A protein and the small-molecule ligand that binds it are described below.
Small molecule (SMILES): CC(=O)O[C@H]1C(=O)[C@@]2(C)[C@H]([C@H](OC(=O)c3ccccc3)[C@]3(O)C[C@H](OC(=O)[C@H](O)[C@@H](NC(=O)c4ccccc4)c4ccccc4)C(C)=C1C3(C)C)[C@]1(OC(C)=O)CO[C@@H]1C[C@@H]2O

Binding-site contacts:
Ligand atom C15 contacts residue THR274 of chain 26.D at 3.8 Å.
Ligand atom C09 contacts residue HIS227 of chain 26.D at 3.6 Å.
Ligand atom C42 contacts residue GLU27 of chain 26.D at 3.4 Å.
Ligand atom C40 contacts residue VAL23 of chain 26.D at 3.7 Å (hydrophobic).
Ligand atom C06 contacts residue HIS227 of chain 26.D at 2.2 Å.
Ligand atom C36 contacts residue HIS227 of chain 26.D at 3.4 Å.
Ligand atom O13 contacts residue PRO358 of chain 26.D at 3.2 Å.
Ligand atom C15 contacts residue PRO272 of chain 26.D at 3.3 Å (hydrophobic).
Ligand atom O06 contacts residue PRO272 of chain 26.D at 3.7 Å.
Ligand atom C47 contacts residue ARG276 of chain 26.D at 3.5 Å.
Ligand atom O06 contacts residue LEU273 of chain 26.D at 3.0 Å.
Ligand atom C33 contacts residue GLU22 of chain 26.D at 3.7 Å.
Ligand atom O01 contacts residue ARG276 of chain 26.D at 3.7 Å.
Ligand atom C42 contacts residue VAL23 of chain 26.D at 3.2 Å (hydrophobic).
Ligand atom O06 contacts residue THR274 of chain 26.D at 2.9 Å (h-bond).
Ligand atom C19 contacts residue THR274 of chain 26.D at 3.2 Å.
Ligand atom O14 contacts residue HIS227 of chain 26.D at 2.3 Å (h-bond).
Ligand atom C41 contacts residue GLU27 of chain 26.D at 3.3 Å.
Ligand atom C39 contacts residue ALA231 of chain 26.D at 3.7 Å (hydrophobic).
Ligand atom C07 contacts residue HIS227 of chain 26.D at 2.4 Å.
Ligand atom O13 contacts residue ARG359 of chain 26.D at 3.3 Å (salt-bridge).
Ligand atom C14 contacts residue LEU215 of chain 26.D at 3.3 Å (hydrophobic).
Ligand atom C41 contacts residue VAL23 of chain 26.D at 2.8 Å (hydrophobic).
Ligand atom C15 contacts residue LEU273 of chain 26.D at 3.7 Å (hydrophobic).
Ligand atom C07 contacts residue ASP224 of chain 26.D at 3.6 Å.
Ligand atom C04 contacts residue HIS227 of chain 26.D at 3.5 Å.
Ligand atom O12 contacts residue GLY360 of chain 26.D at 3.8 Å.
Ligand atom C28 contacts residue PRO358 of chain 26.D at 3.7 Å (hydrophobic).
Ligand atom C44 contacts residue LEU361 of chain 26.D at 3.1 Å (hydrophobic).
Ligand atom O10 contacts residue GLY360 of chain 26.D at 3.8 Å.
Ligand atom C05 contacts residue HIS227 of chain 26.D at 2.9 Å.
Ligand atom C31 contacts residue HIS227 of chain 26.D at 3.6 Å.
Ligand atom C14 contacts residue THR274 of chain 26.D at 3.6 Å.
Ligand atom C30 contacts residue HIS227 of chain 26.D at 3.2 Å.
Ligand atom O07 contacts residue THR274 of chain 26.D at 3.7 Å.
Ligand atom C16 contacts residue PRO272 of chain 26.D at 3.8 Å (hydrophobic).
Ligand atom O06 contacts residue LEU215 of chain 26.D at 3.5 Å.
Ligand atom C16 contacts residue THR274 of chain 26.D at 3.6 Å.
Ligand atom O05 contacts residue LEU361 of chain 26.D at 3.2 Å.
Ligand atom C08 contacts residue HIS227 of chain 26.D at 3.1 Å.

Sequence of chain 26.D:
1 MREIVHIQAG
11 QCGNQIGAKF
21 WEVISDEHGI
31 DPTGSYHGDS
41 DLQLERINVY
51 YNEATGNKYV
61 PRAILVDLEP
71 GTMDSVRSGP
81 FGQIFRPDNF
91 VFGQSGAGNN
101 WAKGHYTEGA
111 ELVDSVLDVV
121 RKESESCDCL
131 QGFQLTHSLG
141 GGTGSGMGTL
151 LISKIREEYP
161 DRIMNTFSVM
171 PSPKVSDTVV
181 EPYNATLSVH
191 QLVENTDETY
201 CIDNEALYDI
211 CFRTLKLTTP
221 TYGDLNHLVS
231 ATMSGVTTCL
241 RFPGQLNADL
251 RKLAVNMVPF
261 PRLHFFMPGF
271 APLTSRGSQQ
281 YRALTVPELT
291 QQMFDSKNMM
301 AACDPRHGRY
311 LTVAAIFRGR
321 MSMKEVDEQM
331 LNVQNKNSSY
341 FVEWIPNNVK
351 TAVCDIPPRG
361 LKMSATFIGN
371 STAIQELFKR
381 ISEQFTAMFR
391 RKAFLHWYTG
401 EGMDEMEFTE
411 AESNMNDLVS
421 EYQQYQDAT